Sequence of chain 1.A:
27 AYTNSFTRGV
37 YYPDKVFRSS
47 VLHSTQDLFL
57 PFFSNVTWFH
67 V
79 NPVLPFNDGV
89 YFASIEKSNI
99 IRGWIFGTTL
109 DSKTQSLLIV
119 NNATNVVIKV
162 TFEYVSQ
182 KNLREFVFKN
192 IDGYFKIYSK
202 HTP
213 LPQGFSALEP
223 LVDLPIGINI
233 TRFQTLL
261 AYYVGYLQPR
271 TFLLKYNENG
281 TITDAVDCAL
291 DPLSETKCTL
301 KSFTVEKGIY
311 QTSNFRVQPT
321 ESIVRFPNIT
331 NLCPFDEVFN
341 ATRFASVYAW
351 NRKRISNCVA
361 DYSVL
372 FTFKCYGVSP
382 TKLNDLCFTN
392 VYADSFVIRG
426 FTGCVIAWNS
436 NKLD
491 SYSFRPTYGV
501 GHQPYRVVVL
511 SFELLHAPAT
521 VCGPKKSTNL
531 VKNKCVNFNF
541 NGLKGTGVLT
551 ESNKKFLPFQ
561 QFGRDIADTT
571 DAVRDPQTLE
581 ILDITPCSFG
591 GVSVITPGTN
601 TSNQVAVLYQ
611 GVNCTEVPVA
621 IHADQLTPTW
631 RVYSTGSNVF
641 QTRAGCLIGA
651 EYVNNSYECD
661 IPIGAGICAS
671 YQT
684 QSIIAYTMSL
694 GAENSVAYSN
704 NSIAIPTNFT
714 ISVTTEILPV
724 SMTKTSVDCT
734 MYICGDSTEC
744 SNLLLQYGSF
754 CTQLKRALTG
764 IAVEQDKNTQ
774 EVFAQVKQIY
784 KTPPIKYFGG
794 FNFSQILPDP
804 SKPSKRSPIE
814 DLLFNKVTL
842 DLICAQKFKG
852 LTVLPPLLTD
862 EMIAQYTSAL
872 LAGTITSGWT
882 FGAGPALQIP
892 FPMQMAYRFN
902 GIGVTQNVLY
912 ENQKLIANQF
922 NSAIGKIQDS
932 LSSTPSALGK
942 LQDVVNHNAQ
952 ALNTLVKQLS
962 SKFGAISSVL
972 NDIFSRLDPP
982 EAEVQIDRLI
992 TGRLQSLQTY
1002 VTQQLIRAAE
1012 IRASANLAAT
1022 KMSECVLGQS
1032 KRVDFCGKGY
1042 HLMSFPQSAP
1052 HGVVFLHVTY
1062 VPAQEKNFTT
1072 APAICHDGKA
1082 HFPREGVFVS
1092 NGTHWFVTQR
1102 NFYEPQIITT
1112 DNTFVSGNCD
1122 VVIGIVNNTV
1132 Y

The protein below binds the small molecule below.
Small molecule (SMILES): CC(=O)N[C@@H]1[C@@H](O)[C@H](O)[C@@H](CO)O[C@H]1O

Binding-site contacts:
Ligand atom O7 contacts residue ASN1128 of chain 1.A at 4.0 Å.
Ligand atom C4 contacts residue ASN1128 of chain 1.A at 4.2 Å.
Ligand atom C7 contacts residue ASN1128 of chain 1.A at 3.6 Å.
Ligand atom C2 contacts residue ASN1128 of chain 1.A at 2.4 Å.
Ligand atom N2 contacts residue ASN1128 of chain 1.A at 2.9 Å (h-bond).
Ligand atom C1 contacts residue ASN1128 of chain 1.A at 1.4 Å.
Ligand atom C3 contacts residue ASN1128 of chain 1.A at 3.8 Å.
Ligand atom C5 contacts residue ASN1128 of chain 1.A at 3.7 Å.
Ligand atom O5 contacts residue ASN1128 of chain 1.A at 2.4 Å (h-bond).